Binding-site contacts:
Ligand atom C7 contacts residue ASN12 of chain 7.K at 3.9 Å.
Ligand atom O7 contacts residue ASN12 of chain 7.K at 3.6 Å.
Ligand atom N2 contacts residue ASN12 of chain 7.K at 3.8 Å.
Ligand atom O5 contacts residue ASN12 of chain 7.K at 2.8 Å (h-bond).
Ligand atom C1 contacts residue ASN12 of chain 7.K at 2.2 Å.
Ligand atom C2 contacts residue ASN12 of chain 7.K at 3.3 Å.
Ligand atom C5 contacts residue ASN12 of chain 7.K at 4.2 Å.

A small-molecule ligand and the protein it binds are described below.
Small molecule (SMILES): CC(=O)N[C@H]1[C@H](O[C@H]2[C@H](O)[C@@H](NC(C)=O)CO[C@@H]2CO)O[C@H](CO)[C@@H](O)[C@@H]1O

Sequence of chain 7.K:
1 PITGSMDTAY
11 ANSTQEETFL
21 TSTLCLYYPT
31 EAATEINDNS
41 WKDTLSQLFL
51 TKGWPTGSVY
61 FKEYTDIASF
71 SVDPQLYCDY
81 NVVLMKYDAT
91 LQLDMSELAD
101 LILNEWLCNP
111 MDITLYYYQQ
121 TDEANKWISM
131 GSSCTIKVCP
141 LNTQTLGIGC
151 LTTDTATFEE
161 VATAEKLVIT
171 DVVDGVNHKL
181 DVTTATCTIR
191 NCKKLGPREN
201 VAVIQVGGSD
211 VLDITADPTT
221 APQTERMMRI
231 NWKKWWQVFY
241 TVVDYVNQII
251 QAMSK